Binding-site contacts:
Ligand atom C4 contacts residue ILE298 of chain 1.C at 3.6 Å (hydrophobic).
Ligand atom C9 contacts residue PHE274 of chain 1.C at 3.3 Å (hydrophobic).
Ligand atom O5 contacts residue GLY142 of chain 1.C at 3.4 Å.
Ligand atom C21 contacts residue TYR131 of chain 1.C at 3.5 Å (hydrophobic).
Ligand atom C22 contacts residue SER139 of chain 1.C at 3.5 Å.
Ligand atom O3 contacts residue TYR131 of chain 1.C at 3.4 Å.
Ligand atom O4 contacts residue GLU271 of chain 1.C at 3.4 Å (salt-bridge).
Ligand atom C15 contacts residue MET138 of chain 1.C at 3.6 Å (hydrophobic).
Ligand atom C15 contacts residue LYS269 of chain 1.C at 3.4 Å.
Ligand atom C16 contacts residue PRO270 of chain 1.C at 3.6 Å (hydrophobic).
Ligand atom O5 contacts residue ALA143 of chain 1.C at 3.6 Å.
Ligand atom C22 contacts residue VAL132 of chain 1.C at 3.4 Å (hydrophobic).
Ligand atom C11 contacts residue PHE274 of chain 1.C at 3.6 Å (hydrophobic).
Ligand atom C13 contacts residue ILE146 of chain 1.C at 3.6 Å (hydrophobic).
Ligand atom C8 contacts residue PHE274 of chain 1.C at 3.5 Å (hydrophobic).
Ligand atom C13 contacts residue PRO270 of chain 1.C at 3.7 Å (hydrophobic).
Ligand atom C20 contacts residue TYR273 of chain 1.C at 3.6 Å (hydrophobic).
Ligand atom O4 contacts residue PRO270 of chain 1.C at 3.4 Å.
Ligand atom C1 contacts residue LEU294 of chain 1.C at 3.5 Å (hydrophobic).
Ligand atom C14 contacts residue PRO270 of chain 1.C at 3.7 Å (hydrophobic).
Ligand atom C22 contacts residue GLY142 of chain 1.C at 3.6 Å.
Ligand atom C15 contacts residue PRO270 of chain 1.C at 3.4 Å (hydrophobic).
Ligand atom C20 contacts residue GLU271 of chain 1.C at 3.1 Å.
Ligand atom C20 contacts residue PHE274 of chain 1.C at 3.4 Å (hydrophobic).
Ligand atom O2 contacts residue PHE128 of chain 1.C at 3.6 Å.
Ligand atom C3 contacts residue LEU294 of chain 1.C at 3.4 Å (hydrophobic).
Ligand atom C21 contacts residue PHE128 of chain 1.C at 3.6 Å (hydrophobic).
Ligand atom O2 contacts residue ILE146 of chain 1.C at 3.3 Å.
Ligand atom C15 contacts residue GLY142 of chain 1.C at 3.6 Å.
Ligand atom O5 contacts residue PHE128 of chain 1.C at 3.6 Å.
Ligand atom C22 contacts residue PHE128 of chain 1.C at 3.5 Å (hydrophobic).
Ligand atom C14 contacts residue GLY142 of chain 1.C at 3.7 Å.
Ligand atom C10 contacts residue PHE274 of chain 1.C at 3.4 Å (hydrophobic).
Ligand atom N1 contacts residue LEU294 of chain 1.C at 3.5 Å.
Ligand atom O4 contacts residue PHE274 of chain 1.C at 3.5 Å.
Ligand atom C22 contacts residue ALA143 of chain 1.C at 3.3 Å (hydrophobic).
Ligand atom C9 contacts residue PHE128 of chain 1.C at 3.7 Å (hydrophobic).
Ligand atom N3 contacts residue ILE146 of chain 1.C at 3.6 Å.
Ligand atom C10 contacts residue ILE146 of chain 1.C at 3.4 Å (hydrophobic).
Ligand atom N3 contacts residue PRO270 of chain 1.C at 3.5 Å.

A protein and the small-molecule ligand that binds it are described below.
Small molecule (SMILES): CO/C=C(/C(=O)OC)c1ccccc1Oc1cc(Oc2ccccc2C#N)ncn1

Sequence of chain 1.C:
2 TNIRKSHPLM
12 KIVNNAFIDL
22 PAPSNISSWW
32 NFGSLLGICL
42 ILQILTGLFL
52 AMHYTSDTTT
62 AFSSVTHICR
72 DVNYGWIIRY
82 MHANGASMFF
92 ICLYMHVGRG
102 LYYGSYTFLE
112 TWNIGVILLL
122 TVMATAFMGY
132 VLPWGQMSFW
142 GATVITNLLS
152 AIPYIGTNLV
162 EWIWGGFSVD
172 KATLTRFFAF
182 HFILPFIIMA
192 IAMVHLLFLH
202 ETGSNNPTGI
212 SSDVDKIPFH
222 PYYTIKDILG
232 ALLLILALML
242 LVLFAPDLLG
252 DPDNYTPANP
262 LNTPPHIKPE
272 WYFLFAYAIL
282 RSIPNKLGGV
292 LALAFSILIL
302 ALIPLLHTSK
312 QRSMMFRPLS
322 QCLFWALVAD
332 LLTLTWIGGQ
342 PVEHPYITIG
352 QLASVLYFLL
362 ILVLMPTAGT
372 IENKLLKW